Binding-site contacts:
Ligand atom O contacts residue ARG270 of chain 1.A at 2.7 Å (salt-bridge).
Ligand atom CE contacts residue PHE254 of chain 1.A at 4.2 Å (hydrophobic).
Ligand atom SD contacts residue 3D11 of chain 1.H at 3.9 Å.
Ligand atom CA contacts residue TRP217 of chain 1.A at 4.0 Å (hydrophobic).
Ligand atom C contacts residue ASP210 of chain 1.A at 4.5 Å.
Ligand atom N contacts residue ASP21 of chain 1.C at 2.9 Å (salt-bridge).
Ligand atom SD contacts residue THR155 of chain 1.C at 4.2 Å.
Ligand atom N contacts residue TRP217 of chain 1.A at 3.8 Å.
Ligand atom N contacts residue SER23 of chain 1.C at 2.8 Å (h-bond).
Ligand atom N contacts residue ARG270 of chain 1.A at 4.4 Å.
Ligand atom CA contacts residue ASP21 of chain 1.C at 4.1 Å.
Ligand atom SD contacts residue ASP210 of chain 1.A at 4.0 Å.
Ligand atom C contacts residue TRP217 of chain 1.A at 3.6 Å (hydrophobic).
Ligand atom C contacts residue ASP21 of chain 1.C at 4.3 Å.
Ligand atom O contacts residue SER23 of chain 1.C at 3.5 Å (h-bond).
Ligand atom OXT contacts residue TRP217 of chain 1.A at 3.7 Å.
Ligand atom O contacts residue PHE156 of chain 1.C at 4.3 Å.
Ligand atom CG contacts residue PHE156 of chain 1.C at 3.5 Å (hydrophobic).
Ligand atom O contacts residue SER269 of chain 1.A at 3.0 Å (h-bond).
Ligand atom CB contacts residue PHE156 of chain 1.C at 4.0 Å (hydrophobic).
Ligand atom CG contacts residue LEU17 of chain 1.C at 4.0 Å (hydrophobic).
Ligand atom CA contacts residue SER23 of chain 1.C at 3.4 Å.
Ligand atom OXT contacts residue SER269 of chain 1.A at 2.5 Å (h-bond).
Ligand atom C contacts residue ARG270 of chain 1.A at 3.8 Å.
Ligand atom CE contacts residue THR155 of chain 1.C at 3.0 Å.
Ligand atom C contacts residue SER269 of chain 1.A at 3.2 Å.
Ligand atom CG contacts residue 3D11 of chain 1.H at 4.0 Å.
Ligand atom O contacts residue ASP21 of chain 1.C at 3.8 Å.
Ligand atom CB contacts residue SER23 of chain 1.C at 3.2 Å.
Ligand atom CE contacts residue 3D11 of chain 1.H at 4.1 Å.
Ligand atom CB contacts residue LEU17 of chain 1.C at 3.9 Å (hydrophobic).
Ligand atom N contacts residue ASP210 of chain 1.A at 2.8 Å (salt-bridge).
Ligand atom OXT contacts residue ARG270 of chain 1.A at 4.1 Å.
Ligand atom SD contacts residue PHE213 of chain 1.A at 4.0 Å.
Ligand atom CE contacts residue PHE156 of chain 1.C at 4.4 Å (hydrophobic).
Ligand atom O contacts residue GLN26 of chain 1.C at 4.5 Å.
Ligand atom C contacts residue SER23 of chain 1.C at 3.9 Å.
Ligand atom OXT contacts residue THR155 of chain 1.C at 4.4 Å.
Ligand atom CA contacts residue ASP210 of chain 1.A at 3.6 Å.
Ligand atom O contacts residue TRP217 of chain 1.A at 3.6 Å.

Sequence of chain 1.A:
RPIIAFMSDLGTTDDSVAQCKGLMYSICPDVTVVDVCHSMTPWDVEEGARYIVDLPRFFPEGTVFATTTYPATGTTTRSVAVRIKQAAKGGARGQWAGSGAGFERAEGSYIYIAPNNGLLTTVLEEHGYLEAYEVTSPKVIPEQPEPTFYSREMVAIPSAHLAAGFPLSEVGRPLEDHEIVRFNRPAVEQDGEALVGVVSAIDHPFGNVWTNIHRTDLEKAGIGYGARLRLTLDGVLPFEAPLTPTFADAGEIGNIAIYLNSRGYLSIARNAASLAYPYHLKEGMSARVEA

Sequence of chain 1.C:
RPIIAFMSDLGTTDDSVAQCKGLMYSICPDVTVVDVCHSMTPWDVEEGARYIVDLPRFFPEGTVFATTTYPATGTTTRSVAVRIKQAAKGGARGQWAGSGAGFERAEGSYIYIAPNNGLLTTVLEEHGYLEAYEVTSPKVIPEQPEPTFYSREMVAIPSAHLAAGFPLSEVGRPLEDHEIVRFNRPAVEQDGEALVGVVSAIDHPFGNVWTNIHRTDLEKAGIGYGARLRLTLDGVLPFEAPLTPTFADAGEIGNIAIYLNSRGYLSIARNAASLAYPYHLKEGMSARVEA

This protein binds this small molecule.
Small molecule (SMILES): CSCC[C@H](N)C(=O)O